Binding-site contacts:
Ligand atom N6 contacts residue PHE637 of chain 1.Z at 4.0 Å.
Ligand atom N6 contacts residue VAL418 of chain 1.Z at 3.5 Å.
Ligand atom N6 contacts residue GLY638 of chain 1.Z at 3.0 Å (h-bond).
Ligand atom O1P contacts residue PRO630 of chain 1.Z at 4.3 Å.
Ligand atom N7 contacts residue HIS629 of chain 1.Z at 4.3 Å.
Ligand atom C4 contacts residue PRO630 of chain 1.Z at 3.6 Å (hydrophobic).
Ligand atom O4' contacts residue PRO630 of chain 1.Z at 3.4 Å.
Ligand atom C6 contacts residue SER631 of chain 1.Z at 4.3 Å.
Ligand atom N1 contacts residue VAL418 of chain 1.Z at 4.1 Å.
Ligand atom N1 contacts residue PRO419 of chain 1.Z at 4.4 Å.
Ligand atom C6 contacts residue VAL418 of chain 1.Z at 4.0 Å (hydrophobic).
Ligand atom N1 contacts residue PRO630 of chain 1.Z at 4.0 Å.
Ligand atom C2' contacts residue HIS629 of chain 1.Z at 4.5 Å.
Ligand atom P contacts residue HIS627 of chain 1.Z at 4.0 Å.
Ligand atom C6 contacts residue PRO419 of chain 1.Z at 4.1 Å (hydrophobic).
Ligand atom O4' contacts residue HIS629 of chain 1.Z at 4.2 Å.
Ligand atom N6 contacts residue PRO419 of chain 1.Z at 4.5 Å.
Ligand atom C5 contacts residue SER631 of chain 1.Z at 3.9 Å.
Ligand atom P contacts residue PRO630 of chain 1.Z at 4.5 Å.
Ligand atom C4 contacts residue SER631 of chain 1.Z at 4.4 Å.
Ligand atom C5 contacts residue PRO630 of chain 1.Z at 4.1 Å (hydrophobic).
Ligand atom C8 contacts residue PRO419 of chain 1.Z at 4.4 Å (hydrophobic).
Ligand atom N7 contacts residue SER631 of chain 1.Z at 3.3 Å.
Ligand atom C6 contacts residue PRO630 of chain 1.Z at 4.3 Å (hydrophobic).
Ligand atom C8 contacts residue SER631 of chain 1.Z at 3.8 Å.
Ligand atom C8 contacts residue HIS629 of chain 1.Z at 3.6 Å.
Ligand atom N6 contacts residue SER631 of chain 1.Z at 4.2 Å.
Ligand atom C6 contacts residue GLY638 of chain 1.Z at 3.9 Å.
Ligand atom N1 contacts residue GLY638 of chain 1.Z at 3.5 Å (h-bond).
Ligand atom C1' contacts residue PRO630 of chain 1.Z at 4.0 Å (hydrophobic).
Ligand atom O5' contacts residue PRO630 of chain 1.Z at 3.9 Å.
Ligand atom N7 contacts residue PRO419 of chain 1.Z at 4.0 Å.
Ligand atom C2 contacts residue PRO630 of chain 1.Z at 3.5 Å (hydrophobic).
Ligand atom N3 contacts residue PRO630 of chain 1.Z at 3.3 Å.
Ligand atom C4 contacts residue PRO419 of chain 1.Z at 4.4 Å (hydrophobic).
Ligand atom O1P contacts residue LYS640 of chain 1.Z at 4.4 Å.
Ligand atom C1' contacts residue HIS629 of chain 1.Z at 3.8 Å.
Ligand atom N9 contacts residue PRO630 of chain 1.Z at 4.0 Å.
Ligand atom C5 contacts residue PRO419 of chain 1.Z at 4.0 Å (hydrophobic).
Ligand atom N9 contacts residue HIS629 of chain 1.Z at 4.3 Å.

Sequence of chain 1.Z:
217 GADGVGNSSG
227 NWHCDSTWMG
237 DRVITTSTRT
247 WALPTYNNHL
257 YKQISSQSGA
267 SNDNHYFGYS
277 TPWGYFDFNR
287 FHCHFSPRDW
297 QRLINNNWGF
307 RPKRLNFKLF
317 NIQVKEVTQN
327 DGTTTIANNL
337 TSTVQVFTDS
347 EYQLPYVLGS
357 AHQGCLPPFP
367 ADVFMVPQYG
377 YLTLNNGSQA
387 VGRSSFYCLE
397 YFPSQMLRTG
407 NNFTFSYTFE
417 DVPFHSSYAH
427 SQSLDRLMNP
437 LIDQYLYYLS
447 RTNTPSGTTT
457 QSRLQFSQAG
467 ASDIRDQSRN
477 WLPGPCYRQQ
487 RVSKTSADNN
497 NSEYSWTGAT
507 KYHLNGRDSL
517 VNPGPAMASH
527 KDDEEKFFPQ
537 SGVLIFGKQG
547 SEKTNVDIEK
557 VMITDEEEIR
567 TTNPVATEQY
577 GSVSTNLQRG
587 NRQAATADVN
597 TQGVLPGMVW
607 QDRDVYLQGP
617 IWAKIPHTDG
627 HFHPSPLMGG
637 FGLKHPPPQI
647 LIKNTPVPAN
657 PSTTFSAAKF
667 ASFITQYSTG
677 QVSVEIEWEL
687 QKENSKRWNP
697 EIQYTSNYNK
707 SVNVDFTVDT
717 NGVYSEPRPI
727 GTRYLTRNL

The protein below binds the small molecule below.
Small molecule (SMILES): Nc1ncnc2c1ncn2[C@H]1C[C@H](O)[C@@H](COP(=O)(O)O)O1